This small molecule binds to this protein.
Small molecule (SMILES): NC(=[NH2+])c1ccc(N)cc1

Binding-site contacts:
Ligand atom N1 contacts residue SO41 of chain 1.N at 3.4 Å (h-bond).
Ligand atom C3 contacts residue SER172 of chain 1.A at 3.8 Å.
Ligand atom C1 contacts residue CYS173 of chain 1.A at 4.2 Å (hydrophobic).
Ligand atom N2 contacts residue GLY194 of chain 1.A at 3.8 Å.
Ligand atom N2 contacts residue CYS197 of chain 1.A at 3.7 Å.
Ligand atom C2 contacts residue VAL191 of chain 1.A at 3.9 Å (hydrophobic).
Ligand atom C3 contacts residue TRP193 of chain 1.A at 4.1 Å (hydrophobic).
Ligand atom C4 contacts residue SER172 of chain 1.A at 3.9 Å.
Ligand atom N3 contacts residue ASP171 of chain 1.A at 2.9 Å (salt-bridge).
Ligand atom C2 contacts residue SER192 of chain 1.A at 4.2 Å.
Ligand atom C5 contacts residue GLY194 of chain 1.A at 3.4 Å.
Ligand atom C1 contacts residue GLN174 of chain 1.A at 4.2 Å.
Ligand atom C7 contacts residue ASP171 of chain 1.A at 3.6 Å.
Ligand atom C4 contacts residue GLY196 of chain 1.A at 4.0 Å.
Ligand atom N1 contacts residue SER192 of chain 1.A at 4.2 Å.
Ligand atom N3 contacts residue GLY204 of chain 1.A at 3.3 Å.
Ligand atom C1 contacts residue TRP193 of chain 1.A at 4.2 Å (hydrophobic).
Ligand atom C3 contacts residue VAL191 of chain 1.A at 3.9 Å (hydrophobic).
Ligand atom C3 contacts residue CYS173 of chain 1.A at 3.9 Å (hydrophobic).
Ligand atom C2 contacts residue TRP193 of chain 1.A at 4.2 Å (hydrophobic).
Ligand atom C7 contacts residue TRP193 of chain 1.A at 3.8 Å (hydrophobic).
Ligand atom N3 contacts residue TRP193 of chain 1.A at 3.8 Å.
Ligand atom N3 contacts residue SER172 of chain 1.A at 3.0 Å (h-bond).
Ligand atom N1 contacts residue SER177 of chain 1.A at 3.2 Å (h-bond).
Ligand atom N2 contacts residue SER172 of chain 1.A at 3.4 Å (h-bond).
Ligand atom C2 contacts residue SER177 of chain 1.A at 3.8 Å.
Ligand atom C1 contacts residue SER177 of chain 1.A at 4.0 Å.
Ligand atom C2 contacts residue CYS173 of chain 1.A at 3.7 Å (hydrophobic).
Ligand atom C4 contacts residue GLY194 of chain 1.A at 3.8 Å.
Ligand atom C5 contacts residue GLY196 of chain 1.A at 3.3 Å.
Ligand atom C7 contacts residue GLY194 of chain 1.A at 4.0 Å.
Ligand atom C4 contacts residue CYS173 of chain 1.A at 4.1 Å (hydrophobic).
Ligand atom C6 contacts residue GLY194 of chain 1.A at 3.9 Å.
Ligand atom N2 contacts residue ASP171 of chain 1.A at 2.8 Å (salt-bridge).
Ligand atom C5 contacts residue TRP193 of chain 1.A at 3.8 Å (hydrophobic).
Ligand atom C4 contacts residue TRP193 of chain 1.A at 3.7 Å (hydrophobic).
Ligand atom C6 contacts residue TRP193 of chain 1.A at 4.2 Å (hydrophobic).
Ligand atom C7 contacts residue GLY196 of chain 1.A at 3.9 Å.
Ligand atom N2 contacts residue GLY196 of chain 1.A at 2.9 Å (h-bond).
Ligand atom C7 contacts residue SER172 of chain 1.A at 3.2 Å.

Sequence of chain 1.A:
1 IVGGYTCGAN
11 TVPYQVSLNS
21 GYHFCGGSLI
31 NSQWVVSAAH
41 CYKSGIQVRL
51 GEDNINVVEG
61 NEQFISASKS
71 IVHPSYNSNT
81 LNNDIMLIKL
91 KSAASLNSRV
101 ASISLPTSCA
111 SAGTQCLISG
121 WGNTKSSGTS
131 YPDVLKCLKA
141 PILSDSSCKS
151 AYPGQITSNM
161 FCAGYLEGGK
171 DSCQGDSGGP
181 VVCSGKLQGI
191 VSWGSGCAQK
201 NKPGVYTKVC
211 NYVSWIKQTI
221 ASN